A small-molecule ligand and the protein it binds are described below.
Small molecule (SMILES): CCCS(=O)(=O)Nc1ccc(F)c(C(=O)c2c[nH]c3ncc(Cl)cc23)c1F

Sequence of chain 1.A:
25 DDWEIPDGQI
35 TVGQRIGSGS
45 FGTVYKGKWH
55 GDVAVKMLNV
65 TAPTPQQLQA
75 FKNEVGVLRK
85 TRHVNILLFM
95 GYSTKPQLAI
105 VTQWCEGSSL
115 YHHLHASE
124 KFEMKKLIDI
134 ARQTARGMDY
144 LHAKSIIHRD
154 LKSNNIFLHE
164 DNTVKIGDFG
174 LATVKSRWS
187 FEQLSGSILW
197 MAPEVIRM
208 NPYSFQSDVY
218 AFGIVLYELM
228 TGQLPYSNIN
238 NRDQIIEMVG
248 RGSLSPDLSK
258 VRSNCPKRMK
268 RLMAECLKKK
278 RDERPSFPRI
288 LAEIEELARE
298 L

Binding-site contacts:
Ligand atom O23 contacts residue LYS60 of chain 1.A at 3.6 Å.
Ligand atom S22 contacts residue ASP171 of chain 1.A at 3.6 Å.
Ligand atom CL10 contacts residue ILE40 of chain 1.A at 3.4 Å.
Ligand atom N7 contacts residue THR106 of chain 1.A at 3.6 Å.
Ligand atom O12 contacts residue PHE160 of chain 1.A at 3.3 Å.
Ligand atom C8 contacts residue ALA58 of chain 1.A at 3.4 Å (hydrophobic).
Ligand atom F19 contacts residue THR106 of chain 1.A at 3.6 Å.
Ligand atom O24 contacts residue PHE172 of chain 1.A at 3.0 Å (h-bond).
Ligand atom N4 contacts residue TRP108 of chain 1.A at 3.3 Å.
Ligand atom C5 contacts residue TRP108 of chain 1.A at 3.5 Å (hydrophobic).
Ligand atom N21 contacts residue LYS60 of chain 1.A at 3.1 Å (salt-bridge).
Ligand atom C15 contacts residue THR106 of chain 1.A at 3.6 Å.
Ligand atom C1 contacts residue PHE160 of chain 1.A at 3.4 Å (hydrophobic).
Ligand atom C26 contacts residue LEU82 of chain 1.A at 3.6 Å (hydrophobic).
Ligand atom O12 contacts residue VAL48 of chain 1.A at 3.4 Å.
Ligand atom O24 contacts residue GLY173 of chain 1.A at 2.9 Å (h-bond).
Ligand atom F20 contacts residue GLY170 of chain 1.A at 3.4 Å.
Ligand atom C8 contacts residue GLN107 of chain 1.A at 3.4 Å.
Ligand atom C16 contacts residue LYS60 of chain 1.A at 3.7 Å.
Ligand atom C8 contacts residue THR106 of chain 1.A at 3.0 Å.
Ligand atom N21 contacts residue ASP171 of chain 1.A at 3.0 Å (salt-bridge).
Ligand atom C8 contacts residue LEU91 of chain 1.A at 3.4 Å (hydrophobic).
Ligand atom O24 contacts residue ASP171 of chain 1.A at 3.1 Å (salt-bridge).
Ligand atom F19 contacts residue VAL48 of chain 1.A at 3.3 Å.
Ligand atom C18 contacts residue LEU91 of chain 1.A at 3.3 Å (hydrophobic).
Ligand atom F19 contacts residue VAL59 of chain 1.A at 3.7 Å.
Ligand atom C17 contacts residue LYS60 of chain 1.A at 3.6 Å.
Ligand atom N4 contacts residue CYS109 of chain 1.A at 3.0 Å (h-bond).
Ligand atom F20 contacts residue LEU91 of chain 1.A at 3.1 Å.
Ligand atom C27 contacts residue PHE172 of chain 1.A at 3.6 Å (hydrophobic).
Ligand atom C11 contacts residue VAL48 of chain 1.A at 3.6 Å (hydrophobic).
Ligand atom C5 contacts residue CYS109 of chain 1.A at 3.3 Å (hydrophobic).
Ligand atom N7 contacts residue GLN107 of chain 1.A at 2.8 Å (h-bond).
Ligand atom C15 contacts residue LYS60 of chain 1.A at 3.3 Å.
Ligand atom F20 contacts residue PHE160 of chain 1.A at 3.5 Å.
Ligand atom CL10 contacts residue SER112 of chain 1.A at 3.6 Å.
Ligand atom F19 contacts residue ALA58 of chain 1.A at 3.2 Å.
Ligand atom N7 contacts residue ALA58 of chain 1.A at 3.4 Å.
Ligand atom C14 contacts residue THR106 of chain 1.A at 3.6 Å.
Ligand atom F20 contacts residue ASP171 of chain 1.A at 3.5 Å.